Binding-site contacts:
Ligand atom CAR contacts residue LEU17 of chain 1.A at 3.6 Å (hydrophobic).
Ligand atom CAT contacts residue LYS15 of chain 1.A at 3.7 Å.
Ligand atom CAE contacts residue LEU17 of chain 1.A at 3.6 Å (hydrophobic).
Ligand atom CAK contacts residue 6BD1 of chain 2.C at 0.3 Å.
Ligand atom CAQ contacts residue 6BD1 of chain 2.C at 0.1 Å.
Ligand atom CAS contacts residue 6BD1 of chain 2.C at 0.2 Å.
Ligand atom CAJ contacts residue LYS15 of chain 2.A at 3.4 Å.
Ligand atom OAC contacts residue SER117 of chain 2.A at 2.8 Å (h-bond).
Ligand atom CAE contacts residue 6BD1 of chain 2.C at 0.1 Å.
Ligand atom CAH contacts residue 6BD1 of chain 2.C at 0.1 Å.
Ligand atom CAI contacts residue 6BD1 of chain 2.C at 0.1 Å.
Ligand atom CAO contacts residue 6BD1 of chain 2.C at 2.0 Å.
Ligand atom CAA contacts residue 6BD1 of chain 2.C at 0.7 Å.
Ligand atom CAF contacts residue 6BD1 of chain 2.C at 0.3 Å.
Ligand atom OAC contacts residue THR119 of chain 2.A at 3.0 Å.
Ligand atom CAI contacts residue LEU17 of chain 1.A at 3.0 Å (hydrophobic).
Ligand atom CAQ contacts residue LEU17 of chain 2.A at 3.7 Å (hydrophobic).
Ligand atom CAJ contacts residue 6BD1 of chain 2.C at 0.3 Å.
Ligand atom CAI contacts residue ALA108 of chain 2.A at 3.6 Å (hydrophobic).
Ligand atom CAG contacts residue 6BD1 of chain 2.C at 0.3 Å.
Ligand atom NAM contacts residue 6BD1 of chain 2.C at 0.4 Å (h-bond).
Ligand atom CAL contacts residue 6BD1 of chain 2.C at 1.6 Å.
Ligand atom CAT contacts residue 6BD1 of chain 2.C at 0.2 Å.
Ligand atom CAH contacts residue LEU17 of chain 2.A at 3.1 Å (hydrophobic).
Ligand atom CAK contacts residue LYS15 of chain 1.A at 3.4 Å.
Ligand atom OAN contacts residue 6BD1 of chain 2.C at 1.0 Å (h-bond).
Ligand atom CAD contacts residue LEU17 of chain 2.A at 3.6 Å (hydrophobic).
Ligand atom CAP contacts residue 6BD1 of chain 2.C at 0.1 Å.
Ligand atom CAA contacts residue SER117 of chain 1.A at 3.4 Å.
Ligand atom CAO contacts residue THR119 of chain 2.A at 3.5 Å.
Ligand atom CAD contacts residue 6BD1 of chain 2.C at 0.1 Å.
Ligand atom OAC contacts residue 6BD1 of chain 2.C at 2.5 Å.
Ligand atom CAR contacts residue 6BD1 of chain 2.C at 0.1 Å.
Ligand atom OAC contacts residue THR118 of chain 2.A at 3.7 Å.
Ligand atom OAB contacts residue 6BD1 of chain 2.C at 2.0 Å.
Ligand atom CAH contacts residue ALA108 of chain 1.A at 3.5 Å (hydrophobic).
Ligand atom CAU contacts residue 6BD1 of chain 2.C at 1.3 Å.
Ligand atom CAU contacts residue LEU110 of chain 1.A at 3.7 Å (hydrophobic).
Ligand atom OAB contacts residue LEU110 of chain 2.A at 3.6 Å.
Ligand atom CAU contacts residue THR119 of chain 2.A at 3.5 Å.

Sequence of chain 1.A:
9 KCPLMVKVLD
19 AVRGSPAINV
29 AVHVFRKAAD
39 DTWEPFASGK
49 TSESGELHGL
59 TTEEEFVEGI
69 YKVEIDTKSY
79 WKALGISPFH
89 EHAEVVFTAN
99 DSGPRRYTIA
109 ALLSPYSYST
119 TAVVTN

The small molecule below binds the protein below.
Small molecule (SMILES): C[C@@H](CON=C1c2ccccc2-c2ccccc21)C(=O)O

Sequence of chain 2.A:
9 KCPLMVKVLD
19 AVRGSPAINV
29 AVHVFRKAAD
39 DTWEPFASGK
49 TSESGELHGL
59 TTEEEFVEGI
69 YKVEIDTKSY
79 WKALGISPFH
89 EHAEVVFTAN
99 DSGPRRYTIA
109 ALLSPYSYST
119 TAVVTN